This protein binds this small molecule.
Small molecule (SMILES): C[C@H](N)C(=O)N[C@H](C(=O)N1CCC[C@H]1C(=O)N[C@@H](C)C(=O)N[C@@H](CC1=c2ccccc2=NC1)C(=O)N[C@H](C=O)CC(N)=O)[C@@H](C)O

Sequence of chain 1.A:
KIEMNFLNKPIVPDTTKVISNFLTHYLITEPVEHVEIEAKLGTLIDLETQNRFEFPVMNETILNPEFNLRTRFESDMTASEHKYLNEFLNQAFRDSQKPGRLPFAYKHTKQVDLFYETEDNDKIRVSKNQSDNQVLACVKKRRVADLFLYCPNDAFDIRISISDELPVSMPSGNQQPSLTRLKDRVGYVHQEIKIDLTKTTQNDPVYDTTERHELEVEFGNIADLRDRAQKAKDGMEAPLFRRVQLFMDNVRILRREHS

Sequence of chain 1.B:
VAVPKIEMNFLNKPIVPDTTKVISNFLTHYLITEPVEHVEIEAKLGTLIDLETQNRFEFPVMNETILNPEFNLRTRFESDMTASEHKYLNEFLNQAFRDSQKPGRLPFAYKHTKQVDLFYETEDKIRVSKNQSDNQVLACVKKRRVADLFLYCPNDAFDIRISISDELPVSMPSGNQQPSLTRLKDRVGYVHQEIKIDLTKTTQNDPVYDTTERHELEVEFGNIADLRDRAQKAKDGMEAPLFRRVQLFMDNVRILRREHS

Binding-site contacts:
Ligand atom CZ3 contacts residue PHE65 of chain 1.B at 3.6 Å (hydrophobic).
Ligand atom CB contacts residue MET101 of chain 1.A at 4.1 Å (hydrophobic).
Ligand atom O contacts residue ASN64 of chain 1.B at 3.2 Å.
Ligand atom CH2 contacts residue VAL61 of chain 1.B at 4.0 Å (hydrophobic).
Ligand atom NE1 contacts residue PHE65 of chain 1.B at 3.8 Å.
Ligand atom CZ3 contacts residue VAL61 of chain 1.B at 3.5 Å (hydrophobic).
Ligand atom ND2 contacts residue ASN198 of chain 1.A at 3.8 Å.
Ligand atom CG contacts residue MET101 of chain 1.A at 4.0 Å (hydrophobic).
Ligand atom CE3 contacts residue ASN64 of chain 1.B at 4.0 Å.
Ligand atom CG contacts residue PRO108 of chain 1.B at 4.1 Å (hydrophobic).
Ligand atom CH2 contacts residue PHE65 of chain 1.B at 3.9 Å (hydrophobic).
Ligand atom CH2 contacts residue MET101 of chain 1.A at 3.6 Å (hydrophobic).
Ligand atom CG contacts residue ASN64 of chain 1.B at 3.9 Å.
Ligand atom CG contacts residue MET101 of chain 1.A at 3.8 Å (hydrophobic).
Ligand atom CD contacts residue GLU109 of chain 1.B at 3.7 Å.
Ligand atom CD2 contacts residue PHE65 of chain 1.B at 3.9 Å (hydrophobic).
Ligand atom CD1 contacts residue PHE65 of chain 1.B at 4.3 Å (hydrophobic).
Ligand atom CD contacts residue MET101 of chain 1.A at 4.2 Å (hydrophobic).
Ligand atom CB contacts residue HIS68 of chain 1.B at 3.4 Å.
Ligand atom CA contacts residue GLU109 of chain 1.B at 3.7 Å.
Ligand atom CZ3 contacts residue MET101 of chain 1.A at 3.9 Å (hydrophobic).
Ligand atom O contacts residue GLU109 of chain 1.B at 4.2 Å.
Ligand atom C contacts residue GLU109 of chain 1.B at 3.8 Å.
Ligand atom O contacts residue ASN107 of chain 1.B at 3.7 Å.
Ligand atom CZ2 contacts residue LEU192 of chain 1.B at 4.1 Å (hydrophobic).
Ligand atom CZ2 contacts residue PHE65 of chain 1.B at 3.7 Å (hydrophobic).
Ligand atom ND2 contacts residue MET101 of chain 1.A at 3.3 Å.
Ligand atom N contacts residue GLU109 of chain 1.B at 3.5 Å.
Ligand atom CD contacts residue ASN107 of chain 1.B at 3.7 Å.
Ligand atom CA contacts residue HIS68 of chain 1.B at 4.2 Å.
Ligand atom CE3 contacts residue PHE65 of chain 1.B at 3.6 Å (hydrophobic).
Ligand atom CE3 contacts residue VAL61 of chain 1.B at 4.1 Å (hydrophobic).
Ligand atom CB contacts residue GLU109 of chain 1.B at 4.0 Å.
Ligand atom CH2 contacts residue LEU192 of chain 1.B at 4.1 Å (hydrophobic).
Ligand atom CA contacts residue GLU109 of chain 1.B at 4.3 Å.
Ligand atom CZ2 contacts residue MET101 of chain 1.A at 4.3 Å (hydrophobic).
Ligand atom O contacts residue PHE110 of chain 1.B at 4.2 Å.
Ligand atom OD1 contacts residue ASN64 of chain 1.B at 2.7 Å (h-bond).
Ligand atom CE2 contacts residue PHE65 of chain 1.B at 3.5 Å (hydrophobic).
Ligand atom CB contacts residue ASN64 of chain 1.B at 4.2 Å.